Sequence of chain 1.C:
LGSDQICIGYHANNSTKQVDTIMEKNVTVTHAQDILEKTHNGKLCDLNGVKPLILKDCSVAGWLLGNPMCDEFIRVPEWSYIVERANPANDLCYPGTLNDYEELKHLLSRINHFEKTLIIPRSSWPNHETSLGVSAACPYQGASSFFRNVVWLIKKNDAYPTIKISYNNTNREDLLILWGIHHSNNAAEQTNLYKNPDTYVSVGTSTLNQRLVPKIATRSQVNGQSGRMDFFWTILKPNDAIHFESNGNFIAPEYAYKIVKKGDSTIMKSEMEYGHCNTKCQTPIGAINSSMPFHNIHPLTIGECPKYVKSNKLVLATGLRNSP

Binding-site contacts:
Ligand atom O7 contacts residue ASN241 of chain 1.C at 2.7 Å (h-bond).
Ligand atom N2 contacts residue ASN170 of chain 1.C at 3.1 Å (h-bond).
Ligand atom C2 contacts residue ASN241 of chain 1.C at 4.0 Å.
Ligand atom O4 contacts residue ASN241 of chain 1.C at 3.9 Å.
Ligand atom C1 contacts residue ASN170 of chain 1.C at 1.5 Å.
Ligand atom C4 contacts residue ASN241 of chain 1.C at 4.3 Å.
Ligand atom O6 contacts residue THR172 of chain 1.C at 4.4 Å.
Ligand atom C8 contacts residue ALA243 of chain 1.C at 4.2 Å (hydrophobic).
Ligand atom N2 contacts residue ASN241 of chain 1.C at 3.1 Å (h-bond).
Ligand atom C3 contacts residue ASN170 of chain 1.C at 4.0 Å.
Ligand atom O5 contacts residue ASN170 of chain 1.C at 2.4 Å (h-bond).
Ligand atom O7 contacts residue ASN170 of chain 1.C at 3.4 Å (h-bond).
Ligand atom C4 contacts residue ASN170 of chain 1.C at 4.4 Å.
Ligand atom C7 contacts residue ASN170 of chain 1.C at 3.4 Å.
Ligand atom C1 contacts residue ASN241 of chain 1.C at 4.2 Å.
Ligand atom C7 contacts residue ASN241 of chain 1.C at 3.8 Å.
Ligand atom C2 contacts residue ASN170 of chain 1.C at 2.7 Å.
Ligand atom C8 contacts residue ASN241 of chain 1.C at 3.7 Å.
Ligand atom O5 contacts residue THR172 of chain 1.C at 4.5 Å.
Ligand atom C5 contacts residue ASN170 of chain 1.C at 3.7 Å.
Ligand atom C3 contacts residue ASN241 of chain 1.C at 4.1 Å.
Ligand atom C5 contacts residue ASN241 of chain 1.C at 4.5 Å.

This small molecule binds to this protein.
Small molecule (SMILES): CC(=O)N[C@H]1[C@H](O[C@H]2[C@H](O)[C@@H](NC(C)=O)CO[C@@H]2CO)O[C@H](CO)[C@@H](O[C@@H]2O[C@H](CO)[C@@H](O)[C@H](O)[C@@H]2O)[C@@H]1O